Binding-site contacts:
Ligand atom C8 contacts residue ASN1074 of chain 1.B at 3.5 Å.
Ligand atom C5 contacts residue ALA706 of chain 1.B at 4.5 Å (hydrophobic).
Ligand atom O5 contacts residue ASN1074 of chain 1.B at 4.0 Å.
Ligand atom C7 contacts residue ASN1074 of chain 1.B at 2.9 Å.
Ligand atom O7 contacts residue ASN1074 of chain 1.B at 2.7 Å (h-bond).
Ligand atom C2 contacts residue ASN1074 of chain 1.B at 3.4 Å.
Ligand atom N2 contacts residue ASN1074 of chain 1.B at 3.2 Å (h-bond).
Ligand atom C1 contacts residue ASN1074 of chain 1.B at 3.0 Å.

Sequence of chain 1.B:
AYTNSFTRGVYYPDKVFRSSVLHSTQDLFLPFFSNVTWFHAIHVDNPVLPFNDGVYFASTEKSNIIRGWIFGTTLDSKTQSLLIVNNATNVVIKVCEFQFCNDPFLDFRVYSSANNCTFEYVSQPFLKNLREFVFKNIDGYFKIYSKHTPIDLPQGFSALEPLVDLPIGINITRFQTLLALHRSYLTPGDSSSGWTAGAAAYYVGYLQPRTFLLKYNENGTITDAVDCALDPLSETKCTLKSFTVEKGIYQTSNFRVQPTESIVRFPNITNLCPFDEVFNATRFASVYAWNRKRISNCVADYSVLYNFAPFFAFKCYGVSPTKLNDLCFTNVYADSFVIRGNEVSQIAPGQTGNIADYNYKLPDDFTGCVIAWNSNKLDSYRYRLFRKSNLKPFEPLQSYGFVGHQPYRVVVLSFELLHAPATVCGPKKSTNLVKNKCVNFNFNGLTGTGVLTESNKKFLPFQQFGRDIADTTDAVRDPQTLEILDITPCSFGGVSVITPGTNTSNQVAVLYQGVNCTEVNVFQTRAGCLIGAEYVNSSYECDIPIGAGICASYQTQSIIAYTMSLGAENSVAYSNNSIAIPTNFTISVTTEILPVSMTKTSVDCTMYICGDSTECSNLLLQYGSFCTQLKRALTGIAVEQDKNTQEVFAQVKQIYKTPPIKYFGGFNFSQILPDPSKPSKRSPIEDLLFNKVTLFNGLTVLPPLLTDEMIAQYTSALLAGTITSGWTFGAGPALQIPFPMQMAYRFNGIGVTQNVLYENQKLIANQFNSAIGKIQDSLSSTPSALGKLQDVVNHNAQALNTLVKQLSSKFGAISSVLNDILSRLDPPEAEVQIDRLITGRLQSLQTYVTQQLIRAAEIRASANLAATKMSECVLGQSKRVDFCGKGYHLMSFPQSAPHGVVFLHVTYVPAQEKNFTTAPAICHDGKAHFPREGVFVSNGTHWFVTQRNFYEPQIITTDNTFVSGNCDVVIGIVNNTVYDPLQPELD

A protein and the small-molecule ligand that binds it are described below.
Small molecule (SMILES): CC(=O)N[C@@H]1[C@@H](O)[C@H](O)[C@@H](CO)O[C@H]1O